Binding-site contacts:
Ligand atom O contacts residue ILE477 of chain 1.A at 3.8 Å.
Ligand atom C16 contacts residue ILE477 of chain 1.A at 3.8 Å (hydrophobic).
Ligand atom C1 contacts residue GLN187 of chain 1.A at 3.3 Å.
Ligand atom C22 contacts residue SER111 of chain 1.A at 3.8 Å.
Ligand atom C7 contacts residue GLU212 of chain 1.A at 3.2 Å.
Ligand atom C9 contacts residue ASN481 of chain 1.A at 3.5 Å.
Ligand atom C contacts residue ALA135 of chain 1.A at 3.4 Å (hydrophobic).
Ligand atom C1 contacts residue ALA135 of chain 1.A at 3.8 Å (hydrophobic).
Ligand atom N3 contacts residue ASN481 of chain 1.A at 2.8 Å (h-bond).
Ligand atom C24 contacts residue GLN134 of chain 1.A at 4.1 Å.
Ligand atom C8 contacts residue ASN481 of chain 1.A at 3.3 Å.
Ligand atom C24 contacts residue PRO131 of chain 1.A at 4.0 Å (hydrophobic).
Ligand atom O1 contacts residue PRO131 of chain 1.A at 3.5 Å.
Ligand atom C3 contacts residue GLN187 of chain 1.A at 2.9 Å.
Ligand atom C5 contacts residue GLN187 of chain 1.A at 3.9 Å.
Ligand atom C contacts residue GLN134 of chain 1.A at 3.6 Å.
Ligand atom N2 contacts residue ASN481 of chain 1.A at 3.7 Å.
Ligand atom CL contacts residue VAL114 of chain 1.A at 4.1 Å.
Ligand atom C15 contacts residue GLN134 of chain 1.A at 4.0 Å.
Ligand atom C25 contacts residue PRO131 of chain 1.A at 3.9 Å (hydrophobic).
Ligand atom C23 contacts residue ILE130 of chain 1.A at 3.7 Å (hydrophobic).
Ligand atom N3 contacts residue ILE477 of chain 1.A at 3.9 Å.
Ligand atom C18 contacts residue ILE477 of chain 1.A at 4.0 Å (hydrophobic).
Ligand atom C14 contacts residue GLN134 of chain 1.A at 3.8 Å.
Ligand atom O contacts residue ASN481 of chain 1.A at 2.9 Å (h-bond).
Ligand atom C contacts residue VAL138 of chain 1.A at 3.9 Å (hydrophobic).
Ligand atom C13 contacts residue TYR511 of chain 1.A at 3.1 Å (hydrophobic).
Ligand atom C19 contacts residue PRO131 of chain 1.A at 3.8 Å (hydrophobic).
Ligand atom CL contacts residue ALA110 of chain 1.A at 3.4 Å.
Ligand atom N2 contacts residue ILE477 of chain 1.A at 3.7 Å.
Ligand atom C13 contacts residue HIS507 of chain 1.A at 4.1 Å.
Ligand atom C17 contacts residue ASN481 of chain 1.A at 3.2 Å.
Ligand atom C2 contacts residue GLN187 of chain 1.A at 3.9 Å.
Ligand atom C13 contacts residue SER111 of chain 1.A at 3.7 Å.
Ligand atom N1 contacts residue ASN481 of chain 1.A at 4.0 Å.
Ligand atom CL contacts residue SER111 of chain 1.A at 3.4 Å.
Ligand atom CL contacts residue TRP120 of chain 1.A at 3.4 Å.
Ligand atom C10 contacts residue ILE477 of chain 1.A at 4.0 Å (hydrophobic).
Ligand atom N4 contacts residue ILE477 of chain 1.A at 3.7 Å.
Ligand atom C23 contacts residue SER111 of chain 1.A at 3.7 Å.

Sequence of chain 1.A:
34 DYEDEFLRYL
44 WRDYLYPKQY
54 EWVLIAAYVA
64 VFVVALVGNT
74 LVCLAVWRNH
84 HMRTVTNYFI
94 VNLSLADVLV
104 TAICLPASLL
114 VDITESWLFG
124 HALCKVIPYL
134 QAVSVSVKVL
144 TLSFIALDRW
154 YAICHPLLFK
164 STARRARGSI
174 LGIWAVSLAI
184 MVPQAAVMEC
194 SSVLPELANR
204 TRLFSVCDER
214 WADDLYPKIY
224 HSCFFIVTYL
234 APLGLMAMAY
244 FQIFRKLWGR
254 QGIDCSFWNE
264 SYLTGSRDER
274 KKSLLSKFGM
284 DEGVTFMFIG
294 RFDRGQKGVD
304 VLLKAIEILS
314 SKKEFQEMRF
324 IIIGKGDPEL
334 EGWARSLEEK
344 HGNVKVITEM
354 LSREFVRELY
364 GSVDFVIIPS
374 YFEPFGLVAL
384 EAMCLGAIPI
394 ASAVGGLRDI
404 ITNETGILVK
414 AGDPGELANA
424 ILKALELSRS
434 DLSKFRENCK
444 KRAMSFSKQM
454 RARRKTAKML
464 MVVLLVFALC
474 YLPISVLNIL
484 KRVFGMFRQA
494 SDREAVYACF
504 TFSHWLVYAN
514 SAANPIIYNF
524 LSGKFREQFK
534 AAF

A small-molecule ligand and the protein it binds are described below.
Small molecule (SMILES): CC[C@H](C)[C@H]1CN(c2nc3cc(Cl)ccc3o2)CCCN1C(=O)c1cc(C)ccc1-n1nccn1